Sequence of chain 1.A:
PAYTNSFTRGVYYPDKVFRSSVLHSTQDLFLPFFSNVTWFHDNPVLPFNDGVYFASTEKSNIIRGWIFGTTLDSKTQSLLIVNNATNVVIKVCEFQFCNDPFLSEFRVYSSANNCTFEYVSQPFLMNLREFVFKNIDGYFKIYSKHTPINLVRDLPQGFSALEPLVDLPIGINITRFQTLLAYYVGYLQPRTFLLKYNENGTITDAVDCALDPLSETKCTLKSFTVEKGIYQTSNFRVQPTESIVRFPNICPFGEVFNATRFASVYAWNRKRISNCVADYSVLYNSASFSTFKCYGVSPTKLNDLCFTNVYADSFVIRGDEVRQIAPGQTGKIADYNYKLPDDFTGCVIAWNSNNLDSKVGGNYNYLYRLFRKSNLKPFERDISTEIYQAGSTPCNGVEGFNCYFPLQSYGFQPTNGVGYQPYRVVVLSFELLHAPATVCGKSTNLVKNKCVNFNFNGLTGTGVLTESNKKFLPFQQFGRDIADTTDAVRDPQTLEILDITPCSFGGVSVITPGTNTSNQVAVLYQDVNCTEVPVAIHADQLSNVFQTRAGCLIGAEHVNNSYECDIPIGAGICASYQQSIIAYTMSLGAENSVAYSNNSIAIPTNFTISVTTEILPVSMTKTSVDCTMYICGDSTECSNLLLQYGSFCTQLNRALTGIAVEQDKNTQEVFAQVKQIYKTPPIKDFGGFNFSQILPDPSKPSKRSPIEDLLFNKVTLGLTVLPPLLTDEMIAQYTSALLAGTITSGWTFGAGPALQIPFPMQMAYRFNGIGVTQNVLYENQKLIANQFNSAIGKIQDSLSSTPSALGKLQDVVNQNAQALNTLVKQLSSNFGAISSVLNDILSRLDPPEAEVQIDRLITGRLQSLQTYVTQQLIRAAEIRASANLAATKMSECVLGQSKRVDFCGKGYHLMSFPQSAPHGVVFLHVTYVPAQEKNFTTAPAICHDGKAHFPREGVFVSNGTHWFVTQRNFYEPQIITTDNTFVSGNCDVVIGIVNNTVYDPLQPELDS

A protein and the small-molecule ligand that binds it are described below.
Small molecule (SMILES): CC(=O)N[C@@H]1[C@@H](O)[C@H](O)[C@@H](CO)O[C@H]1O

Binding-site contacts:
Ligand atom C7 contacts residue HIS1101 of chain 1.A at 4.1 Å.
Ligand atom C3 contacts residue HIS1101 of chain 1.A at 4.1 Å.
Ligand atom O5 contacts residue ASN1098 of chain 1.A at 2.4 Å (h-bond).
Ligand atom N2 contacts residue ASN1098 of chain 1.A at 2.9 Å (h-bond).
Ligand atom C5 contacts residue HIS1101 of chain 1.A at 4.0 Å.
Ligand atom C6 contacts residue PHE1103 of chain 1.A at 3.6 Å (hydrophobic).
Ligand atom O6 contacts residue PHE1103 of chain 1.A at 4.5 Å.
Ligand atom C8 contacts residue GLY1099 of chain 1.A at 4.3 Å.
Ligand atom O4 contacts residue HIS1101 of chain 1.A at 4.2 Å.
Ligand atom C4 contacts residue ASN1098 of chain 1.A at 4.3 Å.
Ligand atom C7 contacts residue ASN1098 of chain 1.A at 3.5 Å.
Ligand atom O7 contacts residue ASN1098 of chain 1.A at 3.8 Å.
Ligand atom C1 contacts residue ASN1098 of chain 1.A at 1.4 Å.
Ligand atom C4 contacts residue HIS1101 of chain 1.A at 4.5 Å.
Ligand atom C7 contacts residue THR1100 of chain 1.A at 4.3 Å.
Ligand atom C8 contacts residue THR1100 of chain 1.A at 4.4 Å.
Ligand atom O5 contacts residue HIS1101 of chain 1.A at 4.4 Å.
Ligand atom O7 contacts residue THR1100 of chain 1.A at 3.4 Å (h-bond).
Ligand atom C3 contacts residue ASN1098 of chain 1.A at 3.8 Å.
Ligand atom C5 contacts residue ASN1098 of chain 1.A at 3.7 Å.
Ligand atom C5 contacts residue PHE1103 of chain 1.A at 4.3 Å (hydrophobic).
Ligand atom C1 contacts residue HIS1101 of chain 1.A at 4.0 Å.
Ligand atom O5 contacts residue PHE1103 of chain 1.A at 4.1 Å.
Ligand atom O7 contacts residue HIS1101 of chain 1.A at 2.9 Å (h-bond).
Ligand atom C2 contacts residue ASN1098 of chain 1.A at 2.5 Å.